A small-molecule ligand and the protein it binds are described below.
Small molecule (SMILES): CC(=O)N[C@@H]1[C@@H](O)[C@H](O)[C@@H](CO)O[C@H]1O

Sequence of chain 52.F:
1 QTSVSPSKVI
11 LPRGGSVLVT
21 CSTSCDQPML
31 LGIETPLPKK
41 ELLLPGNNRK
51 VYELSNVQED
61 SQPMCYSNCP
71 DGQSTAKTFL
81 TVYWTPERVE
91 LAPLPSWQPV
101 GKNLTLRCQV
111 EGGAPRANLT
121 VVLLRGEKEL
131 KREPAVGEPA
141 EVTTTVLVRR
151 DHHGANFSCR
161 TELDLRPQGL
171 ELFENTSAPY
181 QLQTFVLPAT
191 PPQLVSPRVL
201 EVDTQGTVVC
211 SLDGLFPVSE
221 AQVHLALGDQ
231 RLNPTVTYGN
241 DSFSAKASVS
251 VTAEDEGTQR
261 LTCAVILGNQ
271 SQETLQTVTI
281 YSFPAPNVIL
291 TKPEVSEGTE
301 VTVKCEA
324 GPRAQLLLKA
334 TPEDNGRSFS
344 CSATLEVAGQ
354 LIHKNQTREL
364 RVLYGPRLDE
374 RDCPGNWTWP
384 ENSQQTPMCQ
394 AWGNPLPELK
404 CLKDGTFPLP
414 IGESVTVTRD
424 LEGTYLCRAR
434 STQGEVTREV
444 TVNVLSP

Binding-site contacts:
Ligand atom C8 contacts residue ASN240 of chain 52.F at 3.9 Å.
Ligand atom N2 contacts residue ASN240 of chain 52.F at 2.8 Å (h-bond).
Ligand atom C7 contacts residue ASN240 of chain 52.F at 3.2 Å.
Ligand atom C1 contacts residue ASN240 of chain 52.F at 1.5 Å.
Ligand atom O7 contacts residue ASN240 of chain 52.F at 3.0 Å (h-bond).
Ligand atom C2 contacts residue ASN240 of chain 52.F at 2.5 Å.
Ligand atom C4 contacts residue ASN240 of chain 52.F at 4.3 Å.
Ligand atom C5 contacts residue ASN240 of chain 52.F at 3.7 Å.
Ligand atom O5 contacts residue ASN240 of chain 52.F at 2.4 Å (h-bond).
Ligand atom O7 contacts residue GLY239 of chain 52.F at 3.6 Å.
Ligand atom C3 contacts residue ASN240 of chain 52.F at 3.7 Å.